The small molecule below binds the protein below.
Small molecule (SMILES): CC(=O)N[C@H]1[C@H](O[C@H]2[C@H](O)[C@@H](NC(C)=O)CO[C@@H]2CO)O[C@H](CO)[C@@H](O)[C@@H]1O

Sequence of chain 1.A:
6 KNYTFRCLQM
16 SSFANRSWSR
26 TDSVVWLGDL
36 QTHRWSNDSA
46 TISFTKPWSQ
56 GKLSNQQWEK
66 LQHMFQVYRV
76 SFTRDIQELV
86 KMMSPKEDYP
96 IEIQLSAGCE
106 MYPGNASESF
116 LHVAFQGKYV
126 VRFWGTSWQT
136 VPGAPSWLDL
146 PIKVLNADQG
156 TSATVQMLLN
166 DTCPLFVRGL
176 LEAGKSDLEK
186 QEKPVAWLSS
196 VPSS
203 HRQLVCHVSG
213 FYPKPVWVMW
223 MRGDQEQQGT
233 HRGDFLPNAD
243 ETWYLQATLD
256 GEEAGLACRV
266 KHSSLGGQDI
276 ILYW

Binding-site contacts:
Ligand atom C8 contacts residue ARG25 of chain 1.A at 4.0 Å.
Ligand atom C7 contacts residue ARG25 of chain 1.A at 4.2 Å.
Ligand atom C2 contacts residue SER24 of chain 1.A at 3.9 Å.
Ligand atom C2 contacts residue ASN42 of chain 1.A at 2.4 Å.
Ligand atom O7 contacts residue ASN42 of chain 1.A at 4.2 Å.
Ligand atom C4 contacts residue ASN42 of chain 1.A at 4.2 Å.
Ligand atom C8 contacts residue TRP23 of chain 1.A at 3.5 Å (hydrophobic).
Ligand atom C3 contacts residue ASN42 of chain 1.A at 3.8 Å.
Ligand atom C5 contacts residue ASN42 of chain 1.A at 3.6 Å.
Ligand atom O5 contacts residue ASN42 of chain 1.A at 2.3 Å (h-bond).
Ligand atom N2 contacts residue ASN42 of chain 1.A at 2.9 Å (h-bond).
Ligand atom C1 contacts residue SER24 of chain 1.A at 4.2 Å.
Ligand atom O7 contacts residue ARG25 of chain 1.A at 4.4 Å.
Ligand atom O6 contacts residue ASN42 of chain 1.A at 4.4 Å.
Ligand atom C8 contacts residue VAL75 of chain 1.A at 4.3 Å (hydrophobic).
Ligand atom C8 contacts residue SER24 of chain 1.A at 3.5 Å.
Ligand atom C3 contacts residue SER24 of chain 1.A at 4.2 Å.
Ligand atom N2 contacts residue SER24 of chain 1.A at 3.0 Å (h-bond).
Ligand atom C7 contacts residue SER24 of chain 1.A at 3.7 Å.
Ligand atom C7 contacts residue ASN42 of chain 1.A at 3.8 Å.
Ligand atom C1 contacts residue ASN42 of chain 1.A at 1.4 Å.